Binding-site contacts:
Ligand atom C24 contacts residue VAL99 of chain 1.K at 4.4 Å (hydrophobic).
Ligand atom C27 contacts residue LEU499 of chain 1.M at 4.1 Å (hydrophobic).
Ligand atom C18 contacts residue TRP492 of chain 1.M at 3.6 Å (hydrophobic).
Ligand atom C27 contacts residue PHE495 of chain 1.M at 4.4 Å (hydrophobic).
Ligand atom C11 contacts residue ILE661 of chain 1.M at 4.0 Å (hydrophobic).
Ligand atom C25 contacts residue PHE495 of chain 1.M at 4.4 Å (hydrophobic).
Ligand atom C15 contacts residue ILE96 of chain 1.K at 4.0 Å (hydrophobic).
Ligand atom C15 contacts residue VAL99 of chain 1.K at 4.0 Å (hydrophobic).
Ligand atom C11 contacts residue MET664 of chain 1.M at 4.4 Å (hydrophobic).
Ligand atom C20 contacts residue PHE665 of chain 1.M at 3.6 Å (hydrophobic).
Ligand atom C27 contacts residue TRP496 of chain 1.M at 3.6 Å (hydrophobic).
Ligand atom C17 contacts residue VAL99 of chain 1.K at 4.2 Å (hydrophobic).
Ligand atom C26 contacts residue TRP496 of chain 1.M at 4.3 Å (hydrophobic).
Ligand atom C26 contacts residue PHE495 of chain 1.M at 3.7 Å (hydrophobic).
Ligand atom C16 contacts residue VAL99 of chain 1.K at 3.8 Å (hydrophobic).
Ligand atom C26 contacts residue ILE96 of chain 1.K at 4.1 Å (hydrophobic).
Ligand atom C22 contacts residue PHE665 of chain 1.M at 4.2 Å (hydrophobic).
Ligand atom C19 contacts residue ILE661 of chain 1.M at 3.7 Å (hydrophobic).
Ligand atom C2 contacts residue ILE661 of chain 1.M at 4.3 Å (hydrophobic).
Ligand atom C7 contacts residue ILE95 of chain 1.K at 4.0 Å (hydrophobic).
Ligand atom C19 contacts residue LEU653 of chain 1.M at 4.0 Å (hydrophobic).
Ligand atom C1 contacts residue ILE661 of chain 1.M at 4.2 Å (hydrophobic).
Ligand atom C6 contacts residue PHE87 of chain 1.K at 4.4 Å (hydrophobic).
Ligand atom C21 contacts residue VAL99 of chain 1.K at 3.8 Å (hydrophobic).
Ligand atom C26 contacts residue TRP492 of chain 1.M at 4.2 Å (hydrophobic).
Ligand atom C19 contacts residue MET664 of chain 1.M at 4.0 Å (hydrophobic).
Ligand atom C18 contacts residue MET664 of chain 1.M at 3.7 Å (hydrophobic).
Ligand atom C21 contacts residue PHE665 of chain 1.M at 3.6 Å (hydrophobic).
Ligand atom C4 contacts residue PHE87 of chain 1.K at 3.7 Å (hydrophobic).
Ligand atom C25 contacts residue MET100 of chain 1.K at 4.5 Å (hydrophobic).
Ligand atom C20 contacts residue VAL99 of chain 1.K at 4.4 Å (hydrophobic).

A small-molecule ligand and the protein it binds are described below.
Small molecule (SMILES): CC(C)CCC[C@@H](C)[C@H]1CC[C@H]2[C@@H]3CC=C4C[C@@H](O)CC[C@]4(C)[C@H]3CC[C@]12C

Sequence of chain 1.M:
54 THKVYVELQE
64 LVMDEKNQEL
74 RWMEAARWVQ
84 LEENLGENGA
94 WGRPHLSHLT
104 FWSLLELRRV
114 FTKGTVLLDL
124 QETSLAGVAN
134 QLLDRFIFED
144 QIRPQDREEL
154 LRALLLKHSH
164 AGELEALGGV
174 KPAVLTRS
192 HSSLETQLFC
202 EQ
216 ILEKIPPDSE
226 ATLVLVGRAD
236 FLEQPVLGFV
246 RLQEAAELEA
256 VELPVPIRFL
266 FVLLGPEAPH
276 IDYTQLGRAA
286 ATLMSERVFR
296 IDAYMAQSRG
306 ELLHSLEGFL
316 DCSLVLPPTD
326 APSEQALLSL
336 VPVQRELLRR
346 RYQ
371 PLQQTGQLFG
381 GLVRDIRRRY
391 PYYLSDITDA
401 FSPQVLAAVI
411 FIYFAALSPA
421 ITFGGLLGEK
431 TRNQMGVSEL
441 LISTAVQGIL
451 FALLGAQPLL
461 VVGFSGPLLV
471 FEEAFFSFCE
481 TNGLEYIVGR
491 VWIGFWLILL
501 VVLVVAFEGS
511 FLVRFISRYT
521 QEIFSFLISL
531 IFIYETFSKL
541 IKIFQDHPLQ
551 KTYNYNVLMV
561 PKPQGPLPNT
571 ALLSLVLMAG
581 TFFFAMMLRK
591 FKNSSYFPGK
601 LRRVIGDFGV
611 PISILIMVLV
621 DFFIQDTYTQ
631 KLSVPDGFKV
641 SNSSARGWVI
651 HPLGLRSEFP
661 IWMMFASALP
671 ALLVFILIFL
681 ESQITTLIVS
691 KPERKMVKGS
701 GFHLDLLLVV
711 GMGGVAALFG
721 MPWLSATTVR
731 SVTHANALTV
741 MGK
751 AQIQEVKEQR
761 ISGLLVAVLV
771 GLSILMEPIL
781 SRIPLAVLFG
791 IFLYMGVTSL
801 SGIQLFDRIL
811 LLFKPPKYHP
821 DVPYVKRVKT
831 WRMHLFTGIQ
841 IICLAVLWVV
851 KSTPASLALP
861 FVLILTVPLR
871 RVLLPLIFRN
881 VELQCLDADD

Sequence of chain 1.K:
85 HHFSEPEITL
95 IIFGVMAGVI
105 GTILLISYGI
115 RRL